This small molecule binds to this protein.
Small molecule (SMILES): CC(=O)N[C@@H]1[C@@H](O)[C@H](O[C@@H]2O[C@H](CO)[C@@H](O[C@@H]3O[C@H](CO)[C@@H](O)[C@H](O)[C@H]3NC(C)=O)[C@H](O[C@H]3O[C@H](CO)[C@@H](O)[C@H](O)[C@@H]3O[C@@H]3O[C@H](CO)[C@@H](O)[C@H](O)[C@H]3NC(C)=O)[C@@H]2O)[C@@H](CO)O[C@H]1O

Binding-site contacts:
Ligand atom O6 contacts residue ASP331 of chain 1.A at 3.3 Å (salt-bridge).
Ligand atom C2 contacts residue TRP254 of chain 1.A at 3.6 Å (hydrophobic).
Ligand atom O5 contacts residue GLN183 of chain 1.A at 3.2 Å (h-bond).
Ligand atom C3 contacts residue GLY277 of chain 1.A at 3.8 Å.
Ligand atom O3 contacts residue GLY277 of chain 1.A at 3.1 Å.
Ligand atom O5 contacts residue TRP254 of chain 1.A at 3.3 Å.
Ligand atom C6 contacts residue ILE282 of chain 1.A at 3.6 Å (hydrophobic).
Ligand atom O6 contacts residue ILE282 of chain 1.A at 3.3 Å.
Ligand atom O2 contacts residue GLN183 of chain 1.A at 3.0 Å (h-bond).
Ligand atom O4 contacts residue GLY277 of chain 1.A at 2.7 Å (h-bond).
Ligand atom O5 contacts residue TYR280 of chain 1.A at 3.6 Å.
Ligand atom C6 contacts residue TYR280 of chain 1.A at 3.7 Å (hydrophobic).
Ligand atom C4 contacts residue ASP331 of chain 1.A at 3.5 Å.
Ligand atom O4 contacts residue TRP329 of chain 1.A at 3.2 Å.
Ligand atom O2 contacts residue TRP250 of chain 1.A at 3.8 Å.
Ligand atom O3 contacts residue ASP278 of chain 1.A at 3.6 Å (salt-bridge).
Ligand atom O3 contacts residue HIS120 of chain 1.A at 3.6 Å.
Ligand atom C8 contacts residue TRP250 of chain 1.A at 3.5 Å (hydrophobic).
Ligand atom O3 contacts residue ASP331 of chain 1.A at 2.7 Å (salt-bridge).
Ligand atom C7 contacts residue TYR280 of chain 1.A at 3.8 Å (hydrophobic).
Ligand atom C5 contacts residue TYR280 of chain 1.A at 3.7 Å (hydrophobic).
Ligand atom C1 contacts residue GLN183 of chain 1.A at 3.8 Å.
Ligand atom C6 contacts residue TRP329 of chain 1.A at 3.7 Å (hydrophobic).
Ligand atom C6 contacts residue GLY292 of chain 1.A at 3.7 Å.
Ligand atom C2 contacts residue GLN183 of chain 1.A at 3.4 Å.
Ligand atom C6 contacts residue TRP254 of chain 1.A at 3.8 Å (hydrophobic).
Ligand atom O3 contacts residue ARG19 of chain 1.A at 2.8 Å (salt-bridge).
Ligand atom O7 contacts residue TRP329 of chain 1.A at 3.3 Å.
Ligand atom N2 contacts residue GLN183 of chain 1.A at 3.7 Å.
Ligand atom N2 contacts residue ASP182 of chain 1.A at 3.5 Å (salt-bridge).
Ligand atom C3 contacts residue TRP254 of chain 1.A at 3.6 Å (hydrophobic).
Ligand atom C4 contacts residue GLY277 of chain 1.A at 3.1 Å.
Ligand atom C8 contacts residue ASP182 of chain 1.A at 3.7 Å.
Ligand atom O4 contacts residue ASP331 of chain 1.A at 2.7 Å (salt-bridge).
Ligand atom C6 contacts residue ASN186 of chain 1.A at 3.8 Å.
Ligand atom C1 contacts residue TRP250 of chain 1.A at 3.7 Å (hydrophobic).
Ligand atom O7 contacts residue TYR280 of chain 1.A at 2.9 Å (h-bond).
Ligand atom O4 contacts residue ARG19 of chain 1.A at 3.0 Å (salt-bridge).
Ligand atom O5 contacts residue TRP254 of chain 1.A at 3.5 Å.
Ligand atom O1 contacts residue TRP255 of chain 1.A at 3.7 Å.

Sequence of chain 1.A:
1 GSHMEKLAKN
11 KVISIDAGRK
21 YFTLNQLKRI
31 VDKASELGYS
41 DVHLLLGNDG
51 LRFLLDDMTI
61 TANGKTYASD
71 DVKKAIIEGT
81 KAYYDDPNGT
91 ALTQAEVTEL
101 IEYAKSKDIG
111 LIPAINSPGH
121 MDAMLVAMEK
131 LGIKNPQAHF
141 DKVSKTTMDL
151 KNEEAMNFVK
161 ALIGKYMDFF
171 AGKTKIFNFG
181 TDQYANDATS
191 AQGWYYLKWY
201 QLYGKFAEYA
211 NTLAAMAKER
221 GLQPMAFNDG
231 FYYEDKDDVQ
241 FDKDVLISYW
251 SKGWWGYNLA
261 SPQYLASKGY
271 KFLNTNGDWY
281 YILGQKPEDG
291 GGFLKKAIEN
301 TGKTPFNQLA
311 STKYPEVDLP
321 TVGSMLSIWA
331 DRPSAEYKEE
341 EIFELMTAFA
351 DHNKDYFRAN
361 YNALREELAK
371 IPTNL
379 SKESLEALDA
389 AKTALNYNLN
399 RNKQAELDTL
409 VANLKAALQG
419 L